Binding-site contacts:
Ligand atom C5B contacts residue MET224 of chain 8.A at 3.5 Å (hydrophobic).
Ligand atom C5A contacts residue PHE186 of chain 8.A at 3.4 Å (hydrophobic).
Ligand atom C5C contacts residue VAL188 of chain 8.A at 3.9 Å (hydrophobic).
Ligand atom C5A contacts residue VAL176 of chain 8.A at 3.2 Å (hydrophobic).
Ligand atom C6B contacts residue TYR128 of chain 8.A at 3.8 Å (hydrophobic).
Ligand atom C5B contacts residue PHE186 of chain 8.A at 3.5 Å (hydrophobic).
Ligand atom CL1 contacts residue TYR128 of chain 8.A at 3.3 Å.
Ligand atom C4A contacts residue PRO174 of chain 8.A at 3.3 Å (hydrophobic).
Ligand atom N3A contacts residue PRO174 of chain 8.A at 3.7 Å.
Ligand atom CL1 contacts residue ILE104 of chain 8.A at 3.5 Å.
Ligand atom O1A contacts residue PHE186 of chain 8.A at 2.8 Å.
Ligand atom C2C contacts residue TYR128 of chain 8.A at 3.8 Å (hydrophobic).
Ligand atom C2A contacts residue MET224 of chain 8.A at 3.4 Å (hydrophobic).
Ligand atom C1B contacts residue VAL188 of chain 8.A at 3.9 Å (hydrophobic).
Ligand atom N3A contacts residue ALA24 of chain 8.C at 3.6 Å.
Ligand atom C5 contacts residue LEU106 of chain 8.A at 3.7 Å (hydrophobic).
Ligand atom C4 contacts residue LEU106 of chain 8.A at 3.6 Å (hydrophobic).
Ligand atom C2A contacts residue PHE186 of chain 8.A at 3.2 Å (hydrophobic).
Ligand atom C5A contacts residue ALA150 of chain 8.A at 3.9 Å (hydrophobic).
Ligand atom C4B contacts residue PHE186 of chain 8.A at 3.4 Å (hydrophobic).
Ligand atom C5C contacts residue TYR152 of chain 8.A at 3.9 Å (hydrophobic).
Ligand atom C4B contacts residue TYR152 of chain 8.A at 3.8 Å (hydrophobic).
Ligand atom C1C contacts residue LEU106 of chain 8.A at 3.5 Å (hydrophobic).
Ligand atom C5A contacts residue MET224 of chain 8.A at 3.5 Å (hydrophobic).
Ligand atom C4B contacts residue MET224 of chain 8.A at 3.8 Å (hydrophobic).
Ligand atom C2B contacts residue VAL188 of chain 8.A at 3.7 Å (hydrophobic).
Ligand atom C31 contacts residue TYR197 of chain 8.A at 3.9 Å (hydrophobic).
Ligand atom C2C contacts residue TYR197 of chain 8.A at 3.8 Å (hydrophobic).
Ligand atom C2B contacts residue TYR152 of chain 8.A at 3.8 Å (hydrophobic).
Ligand atom N3A contacts residue PHE186 of chain 8.A at 3.9 Å.
Ligand atom O1A contacts residue MET224 of chain 8.A at 2.8 Å.
Ligand atom C5C contacts residue VAL191 of chain 8.A at 3.9 Å (hydrophobic).
Ligand atom C3B contacts residue TYR152 of chain 8.A at 3.7 Å (hydrophobic).
Ligand atom O1 contacts residue MET221 of chain 8.A at 3.2 Å (h-bond).
Ligand atom C4C contacts residue VAL188 of chain 8.A at 3.9 Å (hydrophobic).
Ligand atom C3C contacts residue TYR128 of chain 8.A at 3.4 Å (hydrophobic).
Ligand atom O1B contacts residue ILE104 of chain 8.A at 3.8 Å.
Ligand atom N2 contacts residue ASN219 of chain 8.A at 3.6 Å.
Ligand atom C1C contacts residue TYR128 of chain 8.A at 3.7 Å (hydrophobic).
Ligand atom C4C contacts residue VAL191 of chain 8.A at 3.5 Å (hydrophobic).

Sequence of chain 8.A:
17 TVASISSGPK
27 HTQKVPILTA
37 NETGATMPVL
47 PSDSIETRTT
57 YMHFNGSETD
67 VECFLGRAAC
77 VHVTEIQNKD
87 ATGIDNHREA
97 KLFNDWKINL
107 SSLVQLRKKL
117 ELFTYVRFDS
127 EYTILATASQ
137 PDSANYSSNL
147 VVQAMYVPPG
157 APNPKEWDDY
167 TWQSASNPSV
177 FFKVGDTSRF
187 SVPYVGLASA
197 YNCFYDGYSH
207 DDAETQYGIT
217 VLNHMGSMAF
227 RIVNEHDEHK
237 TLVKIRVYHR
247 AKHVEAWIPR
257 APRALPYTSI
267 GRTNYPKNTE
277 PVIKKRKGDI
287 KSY

Sequence of chain 8.C:
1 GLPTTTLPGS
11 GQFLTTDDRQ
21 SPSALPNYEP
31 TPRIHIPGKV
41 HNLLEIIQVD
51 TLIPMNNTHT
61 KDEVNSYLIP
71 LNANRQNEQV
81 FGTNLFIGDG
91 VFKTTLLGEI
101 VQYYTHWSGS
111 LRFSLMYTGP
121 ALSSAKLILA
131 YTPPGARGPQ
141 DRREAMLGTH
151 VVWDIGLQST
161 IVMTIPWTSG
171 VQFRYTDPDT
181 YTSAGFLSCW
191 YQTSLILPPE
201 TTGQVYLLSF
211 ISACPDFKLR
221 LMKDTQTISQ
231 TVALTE

Sequence of chain 9.C:
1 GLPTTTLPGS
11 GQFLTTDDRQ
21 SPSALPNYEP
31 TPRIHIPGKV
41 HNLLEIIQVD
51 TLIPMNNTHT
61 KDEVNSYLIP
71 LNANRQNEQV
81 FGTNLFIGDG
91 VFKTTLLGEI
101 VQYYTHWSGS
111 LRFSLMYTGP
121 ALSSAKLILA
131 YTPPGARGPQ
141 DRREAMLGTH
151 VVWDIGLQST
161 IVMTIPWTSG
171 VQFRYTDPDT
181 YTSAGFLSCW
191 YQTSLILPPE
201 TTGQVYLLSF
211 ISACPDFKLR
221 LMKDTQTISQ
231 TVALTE

This small molecule binds to this protein.
Small molecule (SMILES): Cc1cc(CCCCCOc2ccc(C3=NCCO3)cc2Cl)on1